Binding-site contacts:
Ligand atom C25 contacts residue PHE45 of chain 1.B at 3.8 Å (hydrophobic).
Ligand atom C24 contacts residue LEU40 of chain 1.B at 3.4 Å (hydrophobic).
Ligand atom N13 contacts residue LEU40 of chain 1.B at 3.2 Å (h-bond).
Ligand atom C30 contacts residue LEU168 of chain 1.B at 3.6 Å (hydrophobic).
Ligand atom C01 contacts residue ALA65 of chain 1.B at 3.8 Å (hydrophobic).
Ligand atom N06 contacts residue LEU117 of chain 1.B at 3.7 Å.
Ligand atom C26 contacts residue PHE45 of chain 1.B at 3.7 Å (hydrophobic).
Ligand atom C02 contacts residue LEU168 of chain 1.B at 3.5 Å (hydrophobic).
Ligand atom N06 contacts residue LEU168 of chain 1.B at 3.8 Å.
Ligand atom N10 contacts residue LEU40 of chain 1.B at 3.9 Å.
Ligand atom C16 contacts residue GLY120 of chain 1.B at 3.4 Å.
Ligand atom N05 contacts residue TYR116 of chain 1.B at 3.6 Å.
Ligand atom N06 contacts residue ALA65 of chain 1.B at 3.4 Å.
Ligand atom C17 contacts residue GLY120 of chain 1.B at 3.6 Å.
Ligand atom N07 contacts residue LEU117 of chain 1.B at 2.9 Å (h-bond).
Ligand atom C24 contacts residue PHE45 of chain 1.B at 3.6 Å (hydrophobic).
Ligand atom C01 contacts residue LEU168 of chain 1.B at 3.8 Å (hydrophobic).
Ligand atom N05 contacts residue LEU117 of chain 1.B at 2.9 Å (h-bond).
Ligand atom C03 contacts residue LEU168 of chain 1.B at 3.7 Å (hydrophobic).
Ligand atom C14 contacts residue GLY120 of chain 1.B at 3.8 Å.
Ligand atom C11 contacts residue LEU40 of chain 1.B at 3.5 Å (hydrophobic).
Ligand atom C30 contacts residue ARG165 of chain 1.B at 3.5 Å.
Ligand atom C01 contacts residue MET114 of chain 1.B at 3.5 Å (hydrophobic).
Ligand atom C27 contacts residue PHE45 of chain 1.B at 3.8 Å (hydrophobic).
Ligand atom N06 contacts residue GLU115 of chain 1.B at 2.9 Å (salt-bridge).
Ligand atom CL32 contacts residue ASN166 of chain 1.B at 3.3 Å.
Ligand atom C08 contacts residue LEU117 of chain 1.B at 3.6 Å (hydrophobic).
Ligand atom C16 contacts residue LEU117 of chain 1.B at 3.5 Å (hydrophobic).
Ligand atom C29 contacts residue LEU168 of chain 1.B at 3.7 Å (hydrophobic).
Ligand atom C12 contacts residue LEU40 of chain 1.B at 3.1 Å (hydrophobic).
Ligand atom C31 contacts residue PHE45 of chain 1.B at 3.7 Å (hydrophobic).
Ligand atom C14 contacts residue LEU40 of chain 1.B at 3.7 Å (hydrophobic).
Ligand atom C15 contacts residue GLY120 of chain 1.B at 3.3 Å.
Ligand atom CL32 contacts residue LEU168 of chain 1.B at 3.8 Å.
Ligand atom O21 contacts residue LYS128 of chain 1.B at 3.5 Å (salt-bridge).
Ligand atom C04 contacts residue LEU117 of chain 1.B at 3.6 Å (hydrophobic).
Ligand atom F33 contacts residue VAL48 of chain 1.B at 3.4 Å.
Ligand atom C02 contacts residue ALA65 of chain 1.B at 3.5 Å (hydrophobic).
Ligand atom N07 contacts residue LEU40 of chain 1.B at 3.9 Å.
Ligand atom N05 contacts residue GLU115 of chain 1.B at 3.5 Å (salt-bridge).

Sequence of chain 1.B:
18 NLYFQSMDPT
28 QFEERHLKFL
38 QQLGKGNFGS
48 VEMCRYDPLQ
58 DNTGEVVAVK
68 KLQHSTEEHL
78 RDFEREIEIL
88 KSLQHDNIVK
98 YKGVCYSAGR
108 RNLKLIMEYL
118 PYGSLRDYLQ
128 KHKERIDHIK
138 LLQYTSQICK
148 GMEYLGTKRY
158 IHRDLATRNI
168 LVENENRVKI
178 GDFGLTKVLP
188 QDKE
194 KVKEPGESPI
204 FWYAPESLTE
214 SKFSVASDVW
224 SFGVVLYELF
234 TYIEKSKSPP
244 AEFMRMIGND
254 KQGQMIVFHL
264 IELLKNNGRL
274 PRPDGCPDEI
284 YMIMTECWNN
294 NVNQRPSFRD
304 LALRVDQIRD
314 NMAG

This protein binds this small molecule.
Small molecule (SMILES): Cc1cc(Nc2cc(CN3CCOCC3)c3nc(C)c(Cc4ccc(Cl)cc4F)n3n2)n[nH]1